The protein below binds the small molecule below.
Small molecule (SMILES): CCOC(=O)CCC(=O)O

Binding-site contacts:
Ligand atom CAE contacts residue LYS90 of chain 1.C at 4.3 Å.
Ligand atom OAG contacts residue LYS90 of chain 1.C at 3.1 Å.
Ligand atom OAH contacts residue VAL91 of chain 1.C at 4.4 Å.
Ligand atom CAC contacts residue ARG94 of chain 1.C at 3.6 Å.
Ligand atom CAE contacts residue ARG94 of chain 1.C at 4.5 Å.
Ligand atom CAD contacts residue CYS110 of chain 1.C at 3.8 Å (hydrophobic).
Ligand atom OAA contacts residue MET106 of chain 1.C at 3.0 Å.
Ligand atom CAI contacts residue HIS88 of chain 1.C at 3.8 Å.
Ligand atom CAD contacts residue VAL91 of chain 1.C at 4.0 Å (hydrophobic).
Ligand atom CAD contacts residue VAL114 of chain 1.C at 3.9 Å (hydrophobic).
Ligand atom OAA contacts residue ARG94 of chain 1.C at 4.1 Å.
Ligand atom OAG contacts residue HIS88 of chain 1.C at 3.8 Å.
Ligand atom CAF contacts residue LYS90 of chain 1.C at 3.9 Å.
Ligand atom CAE contacts residue CYS110 of chain 1.C at 3.5 Å (hydrophobic).
Ligand atom CAF contacts residue VAL91 of chain 1.C at 3.8 Å (hydrophobic).
Ligand atom OAA contacts residue GLY107 of chain 1.C at 4.1 Å.
Ligand atom CAC contacts residue VAL114 of chain 1.C at 3.9 Å (hydrophobic).
Ligand atom CAF contacts residue CYS110 of chain 1.C at 4.0 Å (hydrophobic).
Ligand atom OAH contacts residue CYS110 of chain 1.C at 3.5 Å (h-bond).
Ligand atom OAG contacts residue VAL91 of chain 1.C at 3.2 Å.
Ligand atom OAB contacts residue ARG94 of chain 1.C at 3.8 Å.
Ligand atom CAD contacts residue ARG94 of chain 1.C at 3.6 Å.
Ligand atom CAC contacts residue GLY107 of chain 1.C at 4.0 Å.
Ligand atom OAB contacts residue GLY107 of chain 1.C at 3.1 Å (h-bond).
Ligand atom CAC contacts residue CYS110 of chain 1.C at 3.3 Å (hydrophobic).
Ligand atom OAH contacts residue HIS113 of chain 1.C at 4.3 Å.
Ligand atom CAJ contacts residue HIS113 of chain 1.C at 3.4 Å.
Ligand atom OAB contacts residue MET106 of chain 1.C at 3.4 Å.
Ligand atom CAC contacts residue MET106 of chain 1.C at 3.6 Å (hydrophobic).
Ligand atom OAA contacts residue VAL114 of chain 1.C at 3.1 Å.
Ligand atom OAB contacts residue CYS110 of chain 1.C at 3.8 Å.
Ligand atom OAA contacts residue CYS110 of chain 1.C at 3.1 Å.

Sequence of chain 1.C:
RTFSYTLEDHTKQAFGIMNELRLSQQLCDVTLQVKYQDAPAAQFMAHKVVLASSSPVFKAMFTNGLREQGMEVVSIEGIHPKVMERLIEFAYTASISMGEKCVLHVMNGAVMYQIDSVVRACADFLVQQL